Binding-site contacts:
Ligand atom O5 contacts residue HEX1 of chain 1.D at 3.3 Å.
Ligand atom C5 contacts residue TRP96 of chain 1.A at 3.7 Å (hydrophobic).
Ligand atom O1 contacts residue VAL209 of chain 1.A at 3.7 Å.
Ligand atom O4 contacts residue LYS55 of chain 1.A at 3.5 Å (salt-bridge).
Ligand atom O2 contacts residue TRP96 of chain 1.A at 3.7 Å.
Ligand atom O1 contacts residue HEX1 of chain 1.D at 1.4 Å.
Ligand atom O4 contacts residue LEU92 of chain 1.A at 3.8 Å.
Ligand atom O6 contacts residue TYR207 of chain 1.A at 2.5 Å (h-bond).
Ligand atom O1 contacts residue TRP96 of chain 1.A at 3.9 Å.
Ligand atom C4 contacts residue TRP96 of chain 1.A at 4.3 Å (hydrophobic).
Ligand atom C6 contacts residue TYR207 of chain 1.A at 3.7 Å (hydrophobic).
Ligand atom C4 contacts residue LYS55 of chain 1.A at 3.9 Å.
Ligand atom O1 contacts residue ASP48 of chain 1.A at 3.9 Å.
Ligand atom O2 contacts residue ASP48 of chain 1.A at 2.8 Å (salt-bridge).
Ligand atom O6 contacts residue VAL209 of chain 1.A at 3.6 Å.
Ligand atom C1 contacts residue HEX1 of chain 1.D at 2.5 Å.
Ligand atom C2 contacts residue HEX1 of chain 1.D at 3.6 Å.
Ligand atom C3 contacts residue TRP96 of chain 1.A at 3.9 Å (hydrophobic).
Ligand atom C2 contacts residue TRP96 of chain 1.A at 4.3 Å (hydrophobic).
Ligand atom C1 contacts residue ASP48 of chain 1.A at 4.0 Å.
Ligand atom C5 contacts residue TYR207 of chain 1.A at 4.0 Å (hydrophobic).
Ligand atom O2 contacts residue HEX1 of chain 1.D at 3.6 Å.
Ligand atom O6 contacts residue TRP96 of chain 1.A at 4.0 Å.
Ligand atom C2 contacts residue ASN52 of chain 1.A at 4.0 Å.
Ligand atom C3 contacts residue ASN52 of chain 1.A at 3.5 Å.
Ligand atom O5 contacts residue VAL209 of chain 1.A at 3.9 Å.
Ligand atom O2 contacts residue ASN52 of chain 1.A at 3.0 Å (h-bond).
Ligand atom O4 contacts residue TRP96 of chain 1.A at 4.3 Å.
Ligand atom C1 contacts residue TRP96 of chain 1.A at 4.5 Å (hydrophobic).
Ligand atom O5 contacts residue TRP96 of chain 1.A at 3.9 Å.
Ligand atom C3 contacts residue LYS55 of chain 1.A at 4.1 Å.
Ligand atom C2 contacts residue ASP48 of chain 1.A at 3.5 Å.
Ligand atom O3 contacts residue LYS55 of chain 1.A at 3.0 Å (salt-bridge).
Ligand atom O3 contacts residue ASN52 of chain 1.A at 2.4 Å (h-bond).
Ligand atom C6 contacts residue VAL209 of chain 1.A at 4.1 Å (hydrophobic).

Sequence of chain 1.A:
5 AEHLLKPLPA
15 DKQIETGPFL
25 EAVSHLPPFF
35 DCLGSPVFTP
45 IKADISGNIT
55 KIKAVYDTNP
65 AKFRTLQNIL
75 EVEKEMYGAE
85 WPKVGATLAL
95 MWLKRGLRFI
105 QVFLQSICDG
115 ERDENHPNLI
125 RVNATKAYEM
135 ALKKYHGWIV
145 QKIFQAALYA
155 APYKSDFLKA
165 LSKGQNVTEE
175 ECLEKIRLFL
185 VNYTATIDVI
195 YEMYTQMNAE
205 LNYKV

A protein and the small-molecule ligand that binds it are described below.
Small molecule (SMILES): OC[C@H]1O[C@H](O)[C@H](O)[C@@H](O)[C@@H]1O